Sequence of chain 1.B:
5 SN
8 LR

Sequence of chain 1.A:
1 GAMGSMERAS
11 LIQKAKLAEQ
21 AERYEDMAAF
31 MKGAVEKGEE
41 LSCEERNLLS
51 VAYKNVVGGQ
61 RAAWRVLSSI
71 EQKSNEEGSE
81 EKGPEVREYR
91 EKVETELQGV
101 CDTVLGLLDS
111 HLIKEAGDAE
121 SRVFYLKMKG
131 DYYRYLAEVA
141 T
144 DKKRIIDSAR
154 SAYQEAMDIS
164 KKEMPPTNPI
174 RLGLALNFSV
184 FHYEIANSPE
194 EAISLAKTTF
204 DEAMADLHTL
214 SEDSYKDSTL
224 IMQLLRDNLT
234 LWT

The small molecule below binds the protein below.
Small molecule (SMILES): C=CC(C)(C)OC[C@H]1O[C@H](O[C@@H]2C3=C([C@H](C)CNC(=O)C4CC4)C[C@H](O)[C@]3(C)/C=C3/[C@@H](COC)CC[C@H]3[C@@H](C)[C@H]2O)[C@H](O)[C@@H](O)[C@@H]1O

Binding-site contacts:
Ligand atom C18 contacts residue LEU223 of chain 1.A at 3.8 Å (hydrophobic).
Ligand atom C37 contacts residue ASN47 of chain 1.A at 3.7 Å.
Ligand atom C22 contacts residue LYS219 of chain 1.A at 3.8 Å.
Ligand atom C05 contacts residue LYS127 of chain 1.A at 3.7 Å.
Ligand atom C14 contacts residue ASP220 of chain 1.A at 3.7 Å.
Ligand atom C16 contacts residue ASP220 of chain 1.A at 3.7 Å.
Ligand atom C37 contacts residue GLU44 of chain 1.A at 3.5 Å.
Ligand atom C37 contacts residue LEU48 of chain 1.A at 3.7 Å (hydrophobic).
Ligand atom C07 contacts residue LYS127 of chain 1.A at 3.5 Å.
Ligand atom C11 contacts residue SER50 of chain 1.A at 3.7 Å.
Ligand atom O45 contacts residue ASP220 of chain 1.A at 2.9 Å (salt-bridge).
Ligand atom C47 contacts residue ASN47 of chain 1.A at 3.7 Å.
Ligand atom C40 contacts residue ASP220 of chain 1.A at 3.9 Å.
Ligand atom C04 contacts residue LYS127 of chain 1.A at 3.8 Å.
Ligand atom C18 contacts residue ASP220 of chain 1.A at 3.6 Å.
Ligand atom C47 contacts residue PHE124 of chain 1.A at 3.9 Å (hydrophobic).
Ligand atom O19 contacts residue LEU223 of chain 1.A at 3.7 Å.
Ligand atom O29 contacts residue ASN47 of chain 1.A at 3.4 Å (h-bond).
Ligand atom O06 contacts residue LYS127 of chain 1.A at 2.7 Å (salt-bridge).
Ligand atom C35 contacts residue VAL51 of chain 1.A at 3.9 Å (hydrophobic).
Ligand atom N17 contacts residue ASP220 of chain 1.A at 2.7 Å (salt-bridge).
Ligand atom O43 contacts residue ASP220 of chain 1.A at 2.5 Å (salt-bridge).
Ligand atom C07 contacts residue PHE124 of chain 1.A at 3.6 Å (hydrophobic).
Ligand atom C28 contacts residue ASN47 of chain 1.A at 3.6 Å.
Ligand atom O25 contacts residue VAL51 of chain 1.A at 3.8 Å.
Ligand atom C05 contacts residue PHE124 of chain 1.A at 3.7 Å (hydrophobic).
Ligand atom C20 contacts residue ASP220 of chain 1.A at 3.6 Å.
Ligand atom C11 contacts residue VAL51 of chain 1.A at 3.7 Å (hydrophobic).
Ligand atom C11 contacts residue ASN47 of chain 1.A at 3.7 Å.
Ligand atom O27 contacts residue ASP220 of chain 1.A at 3.2 Å (salt-bridge).
Ligand atom C21 contacts residue LYS219 of chain 1.A at 3.7 Å.
Ligand atom C15 contacts residue LEU8 of chain 1.B at 3.9 Å (hydrophobic).
Ligand atom C28 contacts residue ASP220 of chain 1.A at 3.8 Å.
Ligand atom C24 contacts residue VAL51 of chain 1.A at 3.9 Å (hydrophobic).
Ligand atom C02 contacts residue PRO172 of chain 1.A at 3.5 Å (hydrophobic).
Ligand atom C42 contacts residue ASP220 of chain 1.A at 3.6 Å.
Ligand atom C47 contacts residue ILE173 of chain 1.A at 3.9 Å (hydrophobic).
Ligand atom C36 contacts residue LEU48 of chain 1.A at 3.8 Å (hydrophobic).
Ligand atom C03 contacts residue LYS127 of chain 1.A at 3.8 Å.
Ligand atom C44 contacts residue ASP220 of chain 1.A at 3.5 Å.